Sequence of chain 1.E:
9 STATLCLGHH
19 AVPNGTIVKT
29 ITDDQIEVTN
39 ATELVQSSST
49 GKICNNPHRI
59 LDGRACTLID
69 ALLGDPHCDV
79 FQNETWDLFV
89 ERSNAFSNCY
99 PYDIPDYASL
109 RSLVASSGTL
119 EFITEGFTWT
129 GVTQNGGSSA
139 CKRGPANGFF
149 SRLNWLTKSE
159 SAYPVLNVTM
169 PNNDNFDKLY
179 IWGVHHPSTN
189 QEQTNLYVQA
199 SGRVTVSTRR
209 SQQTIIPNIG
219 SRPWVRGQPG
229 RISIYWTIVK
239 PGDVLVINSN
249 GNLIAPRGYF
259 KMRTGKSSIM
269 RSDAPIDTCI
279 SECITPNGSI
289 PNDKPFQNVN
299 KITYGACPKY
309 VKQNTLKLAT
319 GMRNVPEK

A protein and the small-molecule ligand that binds it are described below.
Small molecule (SMILES): CC(=O)N[C@@H]1[C@@H](O)[C@H](O)[C@@H](CO)O[C@H]1O

Sequence of chain 1.C:
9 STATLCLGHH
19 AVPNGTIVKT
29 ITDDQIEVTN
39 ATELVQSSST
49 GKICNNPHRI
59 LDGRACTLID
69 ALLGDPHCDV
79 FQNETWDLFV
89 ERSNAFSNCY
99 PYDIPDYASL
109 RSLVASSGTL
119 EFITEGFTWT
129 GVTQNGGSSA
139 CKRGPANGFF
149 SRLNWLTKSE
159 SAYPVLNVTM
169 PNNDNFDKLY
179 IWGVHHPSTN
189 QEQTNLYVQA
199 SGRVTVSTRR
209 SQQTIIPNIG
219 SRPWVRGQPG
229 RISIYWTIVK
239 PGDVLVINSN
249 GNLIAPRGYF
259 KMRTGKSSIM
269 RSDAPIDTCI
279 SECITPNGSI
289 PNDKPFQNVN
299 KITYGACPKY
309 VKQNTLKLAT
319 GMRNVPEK

Binding-site contacts:
Ligand atom N2 contacts residue SER219 of chain 1.C at 3.1 Å (h-bond).
Ligand atom C3 contacts residue SER219 of chain 1.C at 4.3 Å.
Ligand atom C7 contacts residue SER219 of chain 1.C at 3.9 Å.
Ligand atom C6 contacts residue NDG1 of chain 1.T at 3.6 Å.
Ligand atom O6 contacts residue ASN165 of chain 1.E at 4.4 Å.
Ligand atom C6 contacts residue THR167 of chain 1.E at 2.9 Å.
Ligand atom C4 contacts residue NDG1 of chain 1.T at 2.7 Å.
Ligand atom O5 contacts residue THR167 of chain 1.E at 4.4 Å.
Ligand atom C5 contacts residue THR167 of chain 1.E at 4.2 Å.
Ligand atom C1 contacts residue ASN165 of chain 1.E at 2.8 Å.
Ligand atom O6 contacts residue THR167 of chain 1.E at 2.7 Å (h-bond).
Ligand atom O5 contacts residue NDG1 of chain 1.T at 4.5 Å.
Ligand atom O5 contacts residue ASN165 of chain 1.E at 2.8 Å (h-bond).
Ligand atom C2 contacts residue NDG1 of chain 1.T at 4.5 Å.
Ligand atom O4 contacts residue TRP222 of chain 1.C at 3.6 Å.
Ligand atom O4 contacts residue ARG220 of chain 1.C at 4.0 Å.
Ligand atom O4 contacts residue NDG1 of chain 1.T at 2.9 Å (h-bond).
Ligand atom O3 contacts residue NDG1 of chain 1.T at 2.3 Å (h-bond).
Ligand atom C2 contacts residue ASN165 of chain 1.E at 4.0 Å.
Ligand atom C1 contacts residue SER219 of chain 1.C at 4.0 Å.
Ligand atom O6 contacts residue NDG1 of chain 1.T at 3.5 Å (h-bond).
Ligand atom C7 contacts residue ASN165 of chain 1.E at 4.5 Å.
Ligand atom C2 contacts residue SER219 of chain 1.C at 4.0 Å.
Ligand atom C3 contacts residue NDG1 of chain 1.T at 3.2 Å.
Ligand atom N2 contacts residue ASN165 of chain 1.E at 3.9 Å.
Ligand atom O1 contacts residue ASN165 of chain 1.E at 2.5 Å.
Ligand atom C6 contacts residue ASN165 of chain 1.E at 4.2 Å.
Ligand atom C5 contacts residue ASN165 of chain 1.E at 3.7 Å.
Ligand atom C6 contacts residue VAL244 of chain 1.E at 4.3 Å (hydrophobic).
Ligand atom C8 contacts residue THR187 of chain 1.C at 4.3 Å.
Ligand atom C5 contacts residue NDG1 of chain 1.T at 3.7 Å.
Ligand atom C8 contacts residue SER219 of chain 1.C at 4.1 Å.